Binding-site contacts:
Ligand atom N2 contacts residue GLY13 of chain 2.A at 3.3 Å (h-bond).
Ligand atom C4 contacts residue ASN15 of chain 2.A at 4.2 Å.
Ligand atom O5 contacts residue LEU121 of chain 2.A at 3.7 Å.
Ligand atom C7 contacts residue ASN15 of chain 2.A at 3.3 Å.
Ligand atom C2 contacts residue GLY13 of chain 2.A at 4.4 Å.
Ligand atom C7 contacts residue GLY13 of chain 2.A at 3.7 Å.
Ligand atom O5 contacts residue ASN15 of chain 2.A at 2.4 Å (h-bond).
Ligand atom C8 contacts residue SER14 of chain 2.A at 4.2 Å.
Ligand atom C8 contacts residue ALA34 of chain 2.A at 3.4 Å (hydrophobic).
Ligand atom C7 contacts residue THR32 of chain 2.A at 4.2 Å.
Ligand atom C1 contacts residue LEU121 of chain 2.A at 4.2 Å (hydrophobic).
Ligand atom C8 contacts residue GLY13 of chain 2.A at 3.3 Å.
Ligand atom C1 contacts residue GLY13 of chain 2.A at 4.4 Å.
Ligand atom C3 contacts residue ASN15 of chain 2.A at 3.8 Å.
Ligand atom O7 contacts residue ILE42 of chain 2.A at 3.4 Å.
Ligand atom O7 contacts residue ASN15 of chain 2.A at 3.5 Å (h-bond).
Ligand atom C8 contacts residue ILE42 of chain 2.A at 4.4 Å (hydrophobic).
Ligand atom C7 contacts residue ILE42 of chain 2.A at 4.2 Å (hydrophobic).
Ligand atom O6 contacts residue LEU121 of chain 2.A at 4.0 Å.
Ligand atom O7 contacts residue THR32 of chain 2.A at 3.5 Å.
Ligand atom N2 contacts residue ASN15 of chain 2.A at 2.9 Å (h-bond).
Ligand atom C8 contacts residue ASN15 of chain 2.A at 4.3 Å.
Ligand atom C1 contacts residue ASN15 of chain 2.A at 1.4 Å.
Ligand atom C8 contacts residue THR33 of chain 2.A at 3.7 Å.
Ligand atom C2 contacts residue ASN15 of chain 2.A at 2.4 Å.
Ligand atom C5 contacts residue ASN15 of chain 2.A at 3.7 Å.
Ligand atom C8 contacts residue THR32 of chain 2.A at 3.7 Å.

A protein and the small-molecule ligand that binds it are described below.
Small molecule (SMILES): CC(=O)N[C@@H]1[C@@H](O)[C@H](O)[C@@H](CO)O[C@H]1O

Sequence of chain 2.A:
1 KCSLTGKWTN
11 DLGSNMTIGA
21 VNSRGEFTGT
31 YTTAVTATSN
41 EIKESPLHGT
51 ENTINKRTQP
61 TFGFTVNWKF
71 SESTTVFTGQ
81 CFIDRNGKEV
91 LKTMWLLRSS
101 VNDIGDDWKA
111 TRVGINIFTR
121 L